Sequence of chain 1.B:
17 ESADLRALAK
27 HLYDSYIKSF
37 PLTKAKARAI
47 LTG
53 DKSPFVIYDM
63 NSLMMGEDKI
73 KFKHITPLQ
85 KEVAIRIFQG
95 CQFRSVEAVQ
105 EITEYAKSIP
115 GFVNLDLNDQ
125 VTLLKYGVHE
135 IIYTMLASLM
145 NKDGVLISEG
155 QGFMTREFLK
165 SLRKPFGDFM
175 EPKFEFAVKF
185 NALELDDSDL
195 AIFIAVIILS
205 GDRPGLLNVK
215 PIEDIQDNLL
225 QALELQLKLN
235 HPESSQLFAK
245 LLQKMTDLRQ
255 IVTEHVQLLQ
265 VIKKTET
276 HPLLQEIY

The small molecule below binds the protein below.
Small molecule (SMILES): NCCc1c[nH]c2ccc(O)cc12

Binding-site contacts:
Ligand atom CE2 contacts residue ILE91 of chain 1.B at 4.4 Å (hydrophobic).
Ligand atom CA contacts residue ILE151 of chain 1.B at 4.2 Å (hydrophobic).
Ligand atom CB contacts residue LEU140 of chain 1.B at 3.9 Å (hydrophobic).
Ligand atom CZ2 contacts residue GLY94 of chain 1.B at 4.3 Å.
Ligand atom NZ contacts residue LEU150 of chain 1.B at 3.2 Å (h-bond).
Ligand atom NE1 contacts residue CYS95 of chain 1.B at 3.7 Å.
Ligand atom CE2 contacts residue ILE151 of chain 1.B at 4.4 Å (hydrophobic).
Ligand atom CD1 contacts residue CYS95 of chain 1.B at 3.5 Å (hydrophobic).
Ligand atom NZ contacts residue ARG98 of chain 1.B at 4.3 Å.
Ligand atom CD1 contacts residue MET174 of chain 1.B at 4.2 Å (hydrophobic).
Ligand atom CB contacts residue ARG98 of chain 1.B at 4.5 Å.
Ligand atom CB contacts residue CYS95 of chain 1.B at 4.4 Å (hydrophobic).
Ligand atom CZ3 contacts residue ILE151 of chain 1.B at 4.2 Å (hydrophobic).
Ligand atom CE3 contacts residue ARG98 of chain 1.B at 4.2 Å.
Ligand atom CH2 contacts residue CYS95 of chain 1.B at 4.2 Å (hydrophobic).
Ligand atom CZ3 contacts residue GLY94 of chain 1.B at 4.2 Å.
Ligand atom CE2 contacts residue CYS95 of chain 1.B at 4.0 Å (hydrophobic).
Ligand atom OH contacts residue PHE74 of chain 1.B at 4.3 Å.
Ligand atom CE3 contacts residue CYS95 of chain 1.B at 4.5 Å (hydrophobic).
Ligand atom CE3 contacts residue ILE151 of chain 1.B at 4.0 Å (hydrophobic).
Ligand atom CZ2 contacts residue ILE91 of chain 1.B at 3.7 Å (hydrophobic).
Ligand atom CH2 contacts residue ILE91 of chain 1.B at 4.4 Å (hydrophobic).
Ligand atom OH contacts residue ILE151 of chain 1.B at 4.4 Å.
Ligand atom OH contacts residue GLY94 of chain 1.B at 4.4 Å.
Ligand atom CH2 contacts residue GLY94 of chain 1.B at 4.1 Å.
Ligand atom CA contacts residue LEU140 of chain 1.B at 3.7 Å (hydrophobic).
Ligand atom CA contacts residue VAL149 of chain 1.B at 3.8 Å (hydrophobic).
Ligand atom OH contacts residue SER152 of chain 1.B at 4.3 Å.
Ligand atom CA contacts residue LEU150 of chain 1.B at 3.6 Å (hydrophobic).
Ligand atom CD2 contacts residue ILE151 of chain 1.B at 4.1 Å (hydrophobic).
Ligand atom CD2 contacts residue CYS95 of chain 1.B at 4.0 Å (hydrophobic).
Ligand atom CZ2 contacts residue CYS95 of chain 1.B at 4.0 Å (hydrophobic).
Ligand atom CG contacts residue CYS95 of chain 1.B at 3.9 Å (hydrophobic).
Ligand atom NZ contacts residue ILE151 of chain 1.B at 3.7 Å.